This small molecule binds to this protein.
Small molecule (SMILES): CN(c1ncnc2[nH]ccc12)[C@@H]1CCCCN(C(=O)CNc2cc(Cl)cc(Cl)c2)C1

Sequence of chain 1.A:
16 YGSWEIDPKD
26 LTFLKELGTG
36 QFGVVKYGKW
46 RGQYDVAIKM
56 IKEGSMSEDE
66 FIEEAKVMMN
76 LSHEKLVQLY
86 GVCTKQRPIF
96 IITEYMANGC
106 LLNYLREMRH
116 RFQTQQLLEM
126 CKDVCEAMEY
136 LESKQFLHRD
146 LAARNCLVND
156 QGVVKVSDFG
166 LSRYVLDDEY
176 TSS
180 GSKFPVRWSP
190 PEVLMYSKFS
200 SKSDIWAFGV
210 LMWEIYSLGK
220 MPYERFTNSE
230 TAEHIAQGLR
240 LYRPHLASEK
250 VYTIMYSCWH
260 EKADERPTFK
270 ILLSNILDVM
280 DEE

Binding-site contacts:
Ligand atom C17 contacts residue LYS54 of chain 1.A at 3.7 Å.
Ligand atom C6 contacts residue THR98 of chain 1.A at 3.4 Å.
Ligand atom C18 contacts residue LYS54 of chain 1.A at 3.8 Å.
Ligand atom C6 contacts residue ALA52 of chain 1.A at 3.8 Å (hydrophobic).
Ligand atom CL1 contacts residue VAL39 of chain 1.A at 3.4 Å.
Ligand atom N1 contacts residue MET101 of chain 1.A at 2.9 Å (h-bond).
Ligand atom CL2 contacts residue ILE96 of chain 1.A at 3.1 Å.
Ligand atom CL1 contacts residue MET55 of chain 1.A at 3.6 Å.
Ligand atom C4 contacts residue LEU32 of chain 1.A at 3.7 Å (hydrophobic).
Ligand atom C20 contacts residue LYS54 of chain 1.A at 3.6 Å.
Ligand atom C15 contacts residue ASP163 of chain 1.A at 3.7 Å.
Ligand atom O1 contacts residue LYS54 of chain 1.A at 2.7 Å (salt-bridge).
Ligand atom N3 contacts residue LEU152 of chain 1.A at 3.7 Å.
Ligand atom N2 contacts residue LEU32 of chain 1.A at 3.8 Å.
Ligand atom C2 contacts residue LEU152 of chain 1.A at 3.7 Å (hydrophobic).
Ligand atom C18 contacts residue PHE37 of chain 1.A at 3.7 Å (hydrophobic).
Ligand atom N3 contacts residue ALA52 of chain 1.A at 3.2 Å.
Ligand atom N1 contacts residue TYR100 of chain 1.A at 3.6 Å.
Ligand atom CL1 contacts residue GLY38 of chain 1.A at 3.3 Å.
Ligand atom CL2 contacts residue LEU166 of chain 1.A at 3.8 Å.
Ligand atom C16 contacts residue LYS54 of chain 1.A at 3.4 Å.
Ligand atom N2 contacts residue MET101 of chain 1.A at 3.8 Å.
Ligand atom C21 contacts residue LYS54 of chain 1.A at 3.3 Å.
Ligand atom C6 contacts residue LEU152 of chain 1.A at 3.4 Å (hydrophobic).
Ligand atom CL1 contacts residue PHE37 of chain 1.A at 3.6 Å.
Ligand atom N6 contacts residue ASP163 of chain 1.A at 2.9 Å (salt-bridge).
Ligand atom C21 contacts residue ASP163 of chain 1.A at 3.6 Å.
Ligand atom C19 contacts residue PHE37 of chain 1.A at 3.7 Å (hydrophobic).
Ligand atom N6 contacts residue LYS54 of chain 1.A at 3.5 Å (salt-bridge).
Ligand atom C4 contacts residue MET101 of chain 1.A at 3.0 Å (hydrophobic).
Ligand atom C13 contacts residue VAL40 of chain 1.A at 3.7 Å (hydrophobic).
Ligand atom N3 contacts residue THR98 of chain 1.A at 3.6 Å.
Ligand atom C3 contacts residue ALA52 of chain 1.A at 3.7 Å (hydrophobic).
Ligand atom C17 contacts residue VAL40 of chain 1.A at 3.8 Å (hydrophobic).
Ligand atom N3 contacts residue GLU99 of chain 1.A at 2.9 Å (salt-bridge).
Ligand atom CL1 contacts residue VAL40 of chain 1.A at 3.6 Å.
Ligand atom C21 contacts residue LEU166 of chain 1.A at 3.7 Å (hydrophobic).
Ligand atom C5 contacts residue LEU152 of chain 1.A at 3.4 Å (hydrophobic).
Ligand atom C16 contacts residue ASP163 of chain 1.A at 3.8 Å.
Ligand atom C9 contacts residue LEU152 of chain 1.A at 3.7 Å (hydrophobic).